Binding-site contacts:
Ligand atom C4 contacts residue ASN416 of chain 1.E at 4.2 Å.
Ligand atom C8 contacts residue NAG2 of chain 1.OA at 3.6 Å.
Ligand atom C3 contacts residue ASN416 of chain 1.E at 3.7 Å.
Ligand atom C5 contacts residue ASN416 of chain 1.E at 3.7 Å.
Ligand atom C7 contacts residue ASN416 of chain 1.E at 3.8 Å.
Ligand atom C2 contacts residue ASN416 of chain 1.E at 2.4 Å.
Ligand atom O5 contacts residue ASN416 of chain 1.E at 2.4 Å (h-bond).
Ligand atom N2 contacts residue ASN416 of chain 1.E at 2.7 Å (h-bond).
Ligand atom O5 contacts residue PRO261 of chain 1.E at 4.3 Å.
Ligand atom C1 contacts residue ASN416 of chain 1.E at 1.4 Å.
Ligand atom C1 contacts residue PRO261 of chain 1.E at 4.5 Å (hydrophobic).
Ligand atom C8 contacts residue VAL414 of chain 1.E at 4.0 Å (hydrophobic).
Ligand atom O7 contacts residue ASN416 of chain 1.E at 4.5 Å.

Sequence of chain 1.E:
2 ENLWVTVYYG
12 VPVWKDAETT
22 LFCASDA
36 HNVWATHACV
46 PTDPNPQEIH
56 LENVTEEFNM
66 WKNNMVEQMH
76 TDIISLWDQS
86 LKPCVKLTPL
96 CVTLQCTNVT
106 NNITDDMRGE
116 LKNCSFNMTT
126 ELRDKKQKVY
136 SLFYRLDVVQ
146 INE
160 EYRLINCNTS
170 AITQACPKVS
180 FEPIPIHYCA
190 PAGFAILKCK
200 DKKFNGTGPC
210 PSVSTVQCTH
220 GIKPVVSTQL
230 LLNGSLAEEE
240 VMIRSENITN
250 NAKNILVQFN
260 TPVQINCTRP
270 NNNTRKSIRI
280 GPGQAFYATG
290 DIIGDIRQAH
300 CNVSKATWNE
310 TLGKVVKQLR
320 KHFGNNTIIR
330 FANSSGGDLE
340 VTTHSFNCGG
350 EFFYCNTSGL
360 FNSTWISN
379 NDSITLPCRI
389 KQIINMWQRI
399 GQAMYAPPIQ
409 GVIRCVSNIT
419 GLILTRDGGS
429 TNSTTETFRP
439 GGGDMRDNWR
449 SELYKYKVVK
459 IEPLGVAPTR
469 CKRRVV

The protein below binds the small molecule below.
Small molecule (SMILES): CC(=O)N[C@H]1[C@H](O[C@H]2[C@H](O)[C@@H](NC(C)=O)CO[C@@H]2CO)O[C@H](CO)[C@@H](O)[C@@H]1O